Binding-site contacts:
Ligand atom C1 contacts residue ILE273 of chain 1.A at 3.7 Å (hydrophobic).
Ligand atom O1 contacts residue HIS202 of chain 1.A at 2.9 Å (h-bond).
Ligand atom C3 contacts residue ASN181 of chain 1.A at 3.9 Å.
Ligand atom O5 contacts residue HIS259 of chain 1.A at 2.9 Å (h-bond).
Ligand atom C5 contacts residue ASN181 of chain 1.A at 3.9 Å.
Ligand atom O4 contacts residue ILE273 of chain 1.A at 3.6 Å.
Ligand atom C5 contacts residue ILE273 of chain 1.A at 3.8 Å (hydrophobic).
Ligand atom O3 contacts residue VAL261 of chain 1.A at 3.7 Å.
Ligand atom C3 contacts residue ILE273 of chain 1.A at 3.8 Å (hydrophobic).
Ligand atom O2 contacts residue ASN181 of chain 1.A at 3.1 Å (h-bond).
Ligand atom C4 contacts residue LEU211 of chain 1.A at 3.5 Å (hydrophobic).
Ligand atom O1 contacts residue GA41 of chain 1.F at 3.2 Å (h-bond).
Ligand atom C5 contacts residue LEU211 of chain 1.A at 3.7 Å (hydrophobic).
Ligand atom C5 contacts residue SER271 of chain 1.A at 3.1 Å.
Ligand atom O2 contacts residue GA41 of chain 1.F at 3.9 Å.
Ligand atom C4 contacts residue TYR183 of chain 1.A at 3.8 Å (hydrophobic).
Ligand atom C1 contacts residue HIS202 of chain 1.A at 3.6 Å.
Ligand atom C1 contacts residue GA41 of chain 1.F at 4.0 Å.
Ligand atom O4 contacts residue SER271 of chain 1.A at 3.3 Å (h-bond).
Ligand atom O3 contacts residue SER271 of chain 1.A at 2.4 Å (h-bond).
Ligand atom O4 contacts residue ASN181 of chain 1.A at 2.7 Å (h-bond).
Ligand atom O3 contacts residue LEU211 of chain 1.A at 3.7 Å.
Ligand atom C5 contacts residue TYR183 of chain 1.A at 3.1 Å (hydrophobic).
Ligand atom O1 contacts residue PHE275 of chain 1.A at 3.7 Å.
Ligand atom C1 contacts residue PHE199 of chain 1.A at 4.0 Å (hydrophobic).
Ligand atom O4 contacts residue TYR183 of chain 1.A at 2.5 Å (h-bond).
Ligand atom O2 contacts residue ARG179 of chain 1.A at 3.7 Å.
Ligand atom C3 contacts residue TYR183 of chain 1.A at 3.3 Å (hydrophobic).
Ligand atom O3 contacts residue TYR183 of chain 1.A at 3.6 Å.
Ligand atom O5 contacts residue ILE273 of chain 1.A at 3.7 Å.
Ligand atom C4 contacts residue ILE273 of chain 1.A at 3.6 Å (hydrophobic).
Ligand atom O3 contacts residue ARG269 of chain 1.A at 2.9 Å (salt-bridge).
Ligand atom O1 contacts residue ASP204 of chain 1.A at 3.7 Å.
Ligand atom C4 contacts residue VAL261 of chain 1.A at 3.3 Å (hydrophobic).
Ligand atom C3 contacts residue VAL261 of chain 1.A at 3.5 Å (hydrophobic).
Ligand atom O2 contacts residue ILE273 of chain 1.A at 3.9 Å.
Ligand atom C5 contacts residue VAL261 of chain 1.A at 3.5 Å (hydrophobic).
Ligand atom O2 contacts residue PHE199 of chain 1.A at 3.2 Å.
Ligand atom C2 contacts residue HIS259 of chain 1.A at 3.8 Å.
Ligand atom C2 contacts residue ILE273 of chain 1.A at 3.5 Å (hydrophobic).

This small molecule binds to this protein.
Small molecule (SMILES): O=C(O)CCC(=O)C(=O)O

Sequence of chain 1.A:
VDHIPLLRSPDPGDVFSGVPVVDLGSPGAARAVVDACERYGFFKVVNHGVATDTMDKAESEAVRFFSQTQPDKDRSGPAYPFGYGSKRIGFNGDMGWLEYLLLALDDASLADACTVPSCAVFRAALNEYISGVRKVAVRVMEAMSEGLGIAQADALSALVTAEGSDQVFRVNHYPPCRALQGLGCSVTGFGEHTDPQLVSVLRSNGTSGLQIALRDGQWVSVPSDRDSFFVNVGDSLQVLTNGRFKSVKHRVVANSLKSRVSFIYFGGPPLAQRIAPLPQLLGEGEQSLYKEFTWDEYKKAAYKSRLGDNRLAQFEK